Binding-site contacts:
Ligand atom O3 contacts residue SIA1 of chain 2.C at 1.4 Å.
Ligand atom O3 contacts residue SER149 of chain 2.A at 4.5 Å.

Sequence of chain 2.A:
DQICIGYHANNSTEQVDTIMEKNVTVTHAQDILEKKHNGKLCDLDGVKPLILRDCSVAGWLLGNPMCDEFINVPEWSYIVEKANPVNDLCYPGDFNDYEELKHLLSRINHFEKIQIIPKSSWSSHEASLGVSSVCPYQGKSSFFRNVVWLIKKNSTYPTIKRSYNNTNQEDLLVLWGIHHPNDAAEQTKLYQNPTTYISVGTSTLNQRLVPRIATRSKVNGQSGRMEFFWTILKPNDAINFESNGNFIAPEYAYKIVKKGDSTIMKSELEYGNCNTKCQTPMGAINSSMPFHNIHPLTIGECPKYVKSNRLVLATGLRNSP

The small molecule below binds the protein below.
Small molecule (SMILES): OC[C@H]1O[C@@H](O)[C@H](O)[C@@H](O)[C@H]1O